The small molecule below binds the protein below.
Small molecule (SMILES): CC(=O)N[C@H]1[C@H](O[C@H]2[C@H](O)[C@@H](NC(C)=O)CO[C@@H]2CO)O[C@H](CO)[C@@H](O)[C@@H]1O

Sequence of chain 1.C:
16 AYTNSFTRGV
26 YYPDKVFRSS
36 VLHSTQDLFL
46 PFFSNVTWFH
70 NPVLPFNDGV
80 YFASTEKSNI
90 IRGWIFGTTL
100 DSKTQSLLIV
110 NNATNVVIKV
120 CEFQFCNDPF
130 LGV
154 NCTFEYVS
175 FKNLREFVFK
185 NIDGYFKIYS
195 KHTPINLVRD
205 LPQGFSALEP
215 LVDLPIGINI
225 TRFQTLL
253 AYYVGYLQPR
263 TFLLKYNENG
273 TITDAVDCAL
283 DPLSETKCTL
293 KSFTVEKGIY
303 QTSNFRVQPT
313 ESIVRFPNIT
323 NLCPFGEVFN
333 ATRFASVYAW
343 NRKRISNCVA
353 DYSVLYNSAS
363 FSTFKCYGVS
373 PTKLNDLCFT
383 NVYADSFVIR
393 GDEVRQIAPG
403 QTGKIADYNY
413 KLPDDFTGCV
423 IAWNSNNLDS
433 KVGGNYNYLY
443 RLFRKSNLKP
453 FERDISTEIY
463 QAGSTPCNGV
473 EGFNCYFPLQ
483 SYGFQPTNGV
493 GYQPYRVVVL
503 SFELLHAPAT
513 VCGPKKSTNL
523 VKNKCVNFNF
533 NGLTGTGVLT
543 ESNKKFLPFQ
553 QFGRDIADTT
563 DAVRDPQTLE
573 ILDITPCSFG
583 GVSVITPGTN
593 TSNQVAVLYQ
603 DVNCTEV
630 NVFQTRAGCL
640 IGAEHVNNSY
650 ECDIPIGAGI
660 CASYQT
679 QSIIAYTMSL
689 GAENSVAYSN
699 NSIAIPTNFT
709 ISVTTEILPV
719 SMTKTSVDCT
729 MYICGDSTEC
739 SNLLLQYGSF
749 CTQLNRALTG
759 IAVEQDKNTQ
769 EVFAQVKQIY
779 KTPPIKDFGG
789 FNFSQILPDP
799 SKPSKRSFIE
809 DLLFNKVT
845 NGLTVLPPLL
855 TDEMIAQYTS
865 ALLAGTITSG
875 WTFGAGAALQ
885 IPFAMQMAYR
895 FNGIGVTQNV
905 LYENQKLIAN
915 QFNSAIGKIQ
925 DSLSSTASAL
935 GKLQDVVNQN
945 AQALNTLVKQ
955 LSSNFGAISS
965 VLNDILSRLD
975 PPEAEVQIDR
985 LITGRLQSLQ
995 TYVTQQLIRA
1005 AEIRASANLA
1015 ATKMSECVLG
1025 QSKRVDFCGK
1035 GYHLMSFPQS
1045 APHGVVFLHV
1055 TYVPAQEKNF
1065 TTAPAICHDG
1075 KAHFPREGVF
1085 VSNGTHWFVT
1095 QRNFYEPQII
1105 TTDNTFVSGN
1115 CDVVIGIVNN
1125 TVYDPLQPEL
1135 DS

Binding-site contacts:
Ligand atom C3 contacts residue ASN790 of chain 1.C at 3.8 Å.
Ligand atom C8 contacts residue ASN790 of chain 1.C at 3.9 Å.
Ligand atom C5 contacts residue ASN790 of chain 1.C at 3.7 Å.
Ligand atom N2 contacts residue ASN790 of chain 1.C at 2.9 Å (h-bond).
Ligand atom C7 contacts residue ASN790 of chain 1.C at 3.3 Å.
Ligand atom O5 contacts residue ASN790 of chain 1.C at 2.4 Å (h-bond).
Ligand atom O5 contacts residue SER792 of chain 1.C at 4.0 Å.
Ligand atom C5 contacts residue SER792 of chain 1.C at 3.9 Å.
Ligand atom C2 contacts residue ASN790 of chain 1.C at 2.5 Å.
Ligand atom C1 contacts residue GLN793 of chain 1.C at 4.5 Å.
Ligand atom C3 contacts residue SER792 of chain 1.C at 4.2 Å.
Ligand atom C4 contacts residue ASN790 of chain 1.C at 4.3 Å.
Ligand atom C2 contacts residue SER792 of chain 1.C at 4.3 Å.
Ligand atom C1 contacts residue SER792 of chain 1.C at 3.5 Å.
Ligand atom C6 contacts residue GLN793 of chain 1.C at 3.7 Å.
Ligand atom O6 contacts residue GLN793 of chain 1.C at 3.0 Å (h-bond).
Ligand atom C1 contacts residue ASN790 of chain 1.C at 1.4 Å.
Ligand atom N2 contacts residue SER792 of chain 1.C at 4.5 Å.
Ligand atom O5 contacts residue GLN793 of chain 1.C at 3.9 Å.
Ligand atom C5 contacts residue GLN793 of chain 1.C at 3.5 Å.
Ligand atom O7 contacts residue ASN790 of chain 1.C at 3.5 Å (h-bond).